Binding-site contacts:
Ligand atom C1 contacts residue LEU232 of chain 1.A at 3.8 Å (hydrophobic).
Ligand atom N9 contacts residue TRP111 of chain 1.A at 4.0 Å.
Ligand atom C5 contacts residue TYR278 of chain 1.A at 4.1 Å (hydrophobic).
Ligand atom C16 contacts residue TYR278 of chain 1.A at 3.7 Å (hydrophobic).
Ligand atom C2 contacts residue LEU195 of chain 1.A at 3.6 Å (hydrophobic).
Ligand atom C3 contacts residue VAL199 of chain 1.A at 3.9 Å (hydrophobic).
Ligand atom C5 contacts residue ASP110 of chain 1.A at 3.9 Å.
Ligand atom O11 contacts residue TYR278 of chain 1.A at 3.2 Å (h-bond).
Ligand atom C14 contacts residue TRP111 of chain 1.A at 3.6 Å (hydrophobic).
Ligand atom C16 contacts residue TRP111 of chain 1.A at 3.9 Å (hydrophobic).
Ligand atom N9 contacts residue TYR278 of chain 1.A at 3.5 Å (h-bond).
Ligand atom C1 contacts residue TYR170 of chain 1.A at 4.1 Å (hydrophobic).
Ligand atom C2 contacts residue VAL199 of chain 1.A at 3.8 Å (hydrophobic).
Ligand atom C10 contacts residue TYR278 of chain 1.A at 3.9 Å (hydrophobic).
Ligand atom C4 contacts residue HIS339 of chain 1.A at 3.1 Å.
Ligand atom C6 contacts residue TYR170 of chain 1.A at 3.5 Å (hydrophobic).
Ligand atom C14 contacts residue VAL142 of chain 1.A at 3.7 Å (hydrophobic).
Ligand atom N9 contacts residue ASP110 of chain 1.A at 3.0 Å (salt-bridge).
Ligand atom C14 contacts residue ILE143 of chain 1.A at 3.6 Å (hydrophobic).
Ligand atom C10 contacts residue ASP110 of chain 1.A at 4.0 Å.
Ligand atom C12 contacts residue TRP111 of chain 1.A at 3.4 Å (hydrophobic).
Ligand atom C13 contacts residue TRP111 of chain 1.A at 3.5 Å (hydrophobic).
Ligand atom C4 contacts residue PHE42 of chain 1.A at 3.7 Å (hydrophobic).
Ligand atom C4 contacts residue ASP110 of chain 1.A at 3.9 Å.
Ligand atom O11 contacts residue TYR170 of chain 1.A at 2.4 Å (h-bond).
Ligand atom C8 contacts residue TYR278 of chain 1.A at 3.1 Å (hydrophobic).
Ligand atom C8 contacts residue ASP110 of chain 1.A at 3.5 Å.
Ligand atom C10 contacts residue ILE143 of chain 1.A at 4.0 Å (hydrophobic).
Ligand atom C3 contacts residue HIS339 of chain 1.A at 3.5 Å.
Ligand atom C8 contacts residue TYR170 of chain 1.A at 3.6 Å (hydrophobic).
Ligand atom N7 contacts residue ASP110 of chain 1.A at 2.9 Å (salt-bridge).
Ligand atom C10 contacts residue TRP111 of chain 1.A at 3.7 Å (hydrophobic).
Ligand atom C15 contacts residue ILE143 of chain 1.A at 3.5 Å (hydrophobic).
Ligand atom C13 contacts residue PRO114 of chain 1.A at 3.9 Å (hydrophobic).
Ligand atom N7 contacts residue TYR278 of chain 1.A at 3.5 Å (h-bond).
Ligand atom C12 contacts residue ASP110 of chain 1.A at 4.0 Å.
Ligand atom C15 contacts residue TRP111 of chain 1.A at 3.9 Å (hydrophobic).
Ligand atom C16 contacts residue GLN171 of chain 1.A at 3.8 Å.
Ligand atom C3 contacts residue TRP340 of chain 1.A at 3.6 Å (hydrophobic).
Ligand atom C16 contacts residue ILE143 of chain 1.A at 3.7 Å (hydrophobic).

This protein binds this small molecule.
Small molecule (SMILES): O=C(Nc1ccccc1)Nc1ccccc1

Sequence of chain 1.A:
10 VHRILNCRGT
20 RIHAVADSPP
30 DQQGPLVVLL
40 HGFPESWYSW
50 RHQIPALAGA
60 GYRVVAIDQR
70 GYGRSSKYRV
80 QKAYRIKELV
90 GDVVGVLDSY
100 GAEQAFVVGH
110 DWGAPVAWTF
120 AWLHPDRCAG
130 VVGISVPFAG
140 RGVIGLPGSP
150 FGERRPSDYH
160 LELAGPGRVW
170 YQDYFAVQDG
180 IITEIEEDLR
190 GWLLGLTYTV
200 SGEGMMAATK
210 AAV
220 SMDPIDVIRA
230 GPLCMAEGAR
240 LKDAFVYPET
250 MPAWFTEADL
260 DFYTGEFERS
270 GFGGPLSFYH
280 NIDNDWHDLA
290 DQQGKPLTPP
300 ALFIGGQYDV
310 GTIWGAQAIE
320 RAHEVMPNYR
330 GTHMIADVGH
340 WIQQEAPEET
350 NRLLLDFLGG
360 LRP